Sequence of chain 1.C:
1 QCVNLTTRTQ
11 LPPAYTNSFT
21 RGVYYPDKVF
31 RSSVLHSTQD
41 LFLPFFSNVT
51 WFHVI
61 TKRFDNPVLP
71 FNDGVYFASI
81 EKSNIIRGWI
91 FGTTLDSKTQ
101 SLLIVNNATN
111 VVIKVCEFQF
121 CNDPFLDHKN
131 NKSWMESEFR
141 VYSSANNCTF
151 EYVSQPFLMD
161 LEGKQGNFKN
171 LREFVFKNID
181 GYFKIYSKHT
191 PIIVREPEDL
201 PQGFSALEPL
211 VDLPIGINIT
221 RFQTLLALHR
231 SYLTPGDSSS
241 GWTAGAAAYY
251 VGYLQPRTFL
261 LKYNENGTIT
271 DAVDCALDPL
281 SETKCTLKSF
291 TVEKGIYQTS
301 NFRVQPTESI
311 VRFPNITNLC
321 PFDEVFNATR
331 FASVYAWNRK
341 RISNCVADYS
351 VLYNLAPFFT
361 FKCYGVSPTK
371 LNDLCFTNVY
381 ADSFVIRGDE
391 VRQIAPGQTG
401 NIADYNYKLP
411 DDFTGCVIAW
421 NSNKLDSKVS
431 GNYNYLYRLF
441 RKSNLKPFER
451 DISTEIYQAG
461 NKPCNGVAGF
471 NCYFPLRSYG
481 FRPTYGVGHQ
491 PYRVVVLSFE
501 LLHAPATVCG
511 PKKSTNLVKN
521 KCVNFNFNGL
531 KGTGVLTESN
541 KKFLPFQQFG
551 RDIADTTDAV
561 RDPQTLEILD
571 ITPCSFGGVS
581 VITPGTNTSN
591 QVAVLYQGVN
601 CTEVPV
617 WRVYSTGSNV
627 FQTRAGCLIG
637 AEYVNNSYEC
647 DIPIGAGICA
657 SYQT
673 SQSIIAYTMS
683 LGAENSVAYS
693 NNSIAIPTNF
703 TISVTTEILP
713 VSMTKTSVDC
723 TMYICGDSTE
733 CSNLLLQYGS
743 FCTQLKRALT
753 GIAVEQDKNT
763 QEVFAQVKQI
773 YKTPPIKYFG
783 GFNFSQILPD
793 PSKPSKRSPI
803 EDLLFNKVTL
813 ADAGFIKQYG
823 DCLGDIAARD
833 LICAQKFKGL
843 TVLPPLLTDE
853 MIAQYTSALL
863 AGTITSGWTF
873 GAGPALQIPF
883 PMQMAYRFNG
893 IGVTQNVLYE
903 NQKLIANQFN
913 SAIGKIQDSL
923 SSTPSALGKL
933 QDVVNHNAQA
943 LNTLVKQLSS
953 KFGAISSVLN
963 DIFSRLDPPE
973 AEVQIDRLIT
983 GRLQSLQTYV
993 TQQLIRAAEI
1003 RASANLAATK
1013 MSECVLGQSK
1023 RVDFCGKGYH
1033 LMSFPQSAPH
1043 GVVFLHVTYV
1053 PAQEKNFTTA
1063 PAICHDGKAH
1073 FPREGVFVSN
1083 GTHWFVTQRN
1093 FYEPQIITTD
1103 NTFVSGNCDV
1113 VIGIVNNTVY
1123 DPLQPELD

Binding-site contacts:
Ligand atom C6 contacts residue SER787 of chain 1.C at 3.5 Å.
Ligand atom O7 contacts residue ASN785 of chain 1.C at 3.8 Å.
Ligand atom C5 contacts residue ASN785 of chain 1.C at 3.6 Å.
Ligand atom C3 contacts residue ASN785 of chain 1.C at 3.8 Å.
Ligand atom C2 contacts residue ASN785 of chain 1.C at 2.5 Å.
Ligand atom C6 contacts residue GLN788 of chain 1.C at 3.8 Å.
Ligand atom O6 contacts residue GLN788 of chain 1.C at 4.4 Å.
Ligand atom C1 contacts residue ASN785 of chain 1.C at 1.4 Å.
Ligand atom C5 contacts residue SER787 of chain 1.C at 3.4 Å.
Ligand atom O5 contacts residue SER787 of chain 1.C at 3.2 Å (h-bond).
Ligand atom C7 contacts residue ASN785 of chain 1.C at 3.6 Å.
Ligand atom C1 contacts residue SER787 of chain 1.C at 3.7 Å.
Ligand atom C8 contacts residue GLN788 of chain 1.C at 4.2 Å.
Ligand atom N2 contacts residue ASN785 of chain 1.C at 2.9 Å (h-bond).
Ligand atom O5 contacts residue ASN785 of chain 1.C at 2.3 Å (h-bond).
Ligand atom C4 contacts residue ASN785 of chain 1.C at 4.2 Å.

A small-molecule ligand and the protein it binds are described below.
Small molecule (SMILES): CC(=O)N[C@H]1[C@H](O[C@H]2[C@H](O)[C@@H](NC(C)=O)CO[C@@H]2CO)O[C@H](CO)[C@@H](O)[C@@H]1O